Sequence of chain 1.C:
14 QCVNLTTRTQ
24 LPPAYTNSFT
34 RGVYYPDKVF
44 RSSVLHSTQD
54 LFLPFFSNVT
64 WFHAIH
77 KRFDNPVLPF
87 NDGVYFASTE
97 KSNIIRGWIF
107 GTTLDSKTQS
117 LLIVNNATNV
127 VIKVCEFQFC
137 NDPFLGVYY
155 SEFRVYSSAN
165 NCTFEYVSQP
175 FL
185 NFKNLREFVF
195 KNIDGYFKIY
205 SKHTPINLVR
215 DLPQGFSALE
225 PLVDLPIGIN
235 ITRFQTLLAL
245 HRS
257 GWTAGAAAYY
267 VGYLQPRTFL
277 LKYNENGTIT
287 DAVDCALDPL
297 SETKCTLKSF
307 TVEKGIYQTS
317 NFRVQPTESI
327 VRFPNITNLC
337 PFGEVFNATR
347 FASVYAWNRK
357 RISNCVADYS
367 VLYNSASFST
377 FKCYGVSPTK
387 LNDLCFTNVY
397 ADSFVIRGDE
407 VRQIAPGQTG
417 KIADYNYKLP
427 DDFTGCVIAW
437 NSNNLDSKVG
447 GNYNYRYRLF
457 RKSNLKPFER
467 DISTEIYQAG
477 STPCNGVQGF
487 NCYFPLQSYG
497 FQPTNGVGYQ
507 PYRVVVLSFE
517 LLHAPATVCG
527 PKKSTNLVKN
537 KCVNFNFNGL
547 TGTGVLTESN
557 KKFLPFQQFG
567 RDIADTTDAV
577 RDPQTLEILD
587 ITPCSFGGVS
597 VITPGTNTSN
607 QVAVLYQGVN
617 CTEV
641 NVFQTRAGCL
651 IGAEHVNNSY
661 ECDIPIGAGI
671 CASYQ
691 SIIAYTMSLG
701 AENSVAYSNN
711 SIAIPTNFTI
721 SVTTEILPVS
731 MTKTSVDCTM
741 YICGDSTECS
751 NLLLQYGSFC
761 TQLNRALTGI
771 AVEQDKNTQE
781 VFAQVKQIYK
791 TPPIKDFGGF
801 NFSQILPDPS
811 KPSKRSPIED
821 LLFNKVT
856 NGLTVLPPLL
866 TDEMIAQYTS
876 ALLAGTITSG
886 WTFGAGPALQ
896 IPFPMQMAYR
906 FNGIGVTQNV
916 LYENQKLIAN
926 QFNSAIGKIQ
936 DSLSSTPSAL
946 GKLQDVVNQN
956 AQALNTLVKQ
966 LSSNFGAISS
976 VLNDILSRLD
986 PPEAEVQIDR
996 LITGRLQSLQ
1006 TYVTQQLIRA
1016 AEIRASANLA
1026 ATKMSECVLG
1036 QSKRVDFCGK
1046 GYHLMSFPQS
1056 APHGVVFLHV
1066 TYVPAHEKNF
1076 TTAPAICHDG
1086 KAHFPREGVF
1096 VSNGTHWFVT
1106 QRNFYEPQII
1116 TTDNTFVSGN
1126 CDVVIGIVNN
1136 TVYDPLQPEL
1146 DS

A protein and the small-molecule ligand that binds it are described below.
Small molecule (SMILES): CC(=O)N[C@H]1[C@H](O[C@H]2[C@H](O)[C@@H](NC(C)=O)CO[C@@H]2CO)O[C@H](CO)[C@@H](O)[C@@H]1O

Binding-site contacts:
Ligand atom C4 contacts residue ASN1134 of chain 1.C at 4.2 Å.
Ligand atom N2 contacts residue ASN1134 of chain 1.C at 2.9 Å (h-bond).
Ligand atom O7 contacts residue ASN1134 of chain 1.C at 3.3 Å (h-bond).
Ligand atom C2 contacts residue ASN1134 of chain 1.C at 2.5 Å.
Ligand atom C8 contacts residue ASN1134 of chain 1.C at 4.4 Å.
Ligand atom C1 contacts residue ASN1134 of chain 1.C at 1.4 Å.
Ligand atom O5 contacts residue ASN1134 of chain 1.C at 2.4 Å (h-bond).
Ligand atom C5 contacts residue ASN1134 of chain 1.C at 3.7 Å.
Ligand atom C3 contacts residue ASN1134 of chain 1.C at 3.8 Å.
Ligand atom C7 contacts residue ASN1134 of chain 1.C at 3.3 Å.